This small molecule binds to this protein.
Small molecule (SMILES): O=C([O-])c1ccc[nH]1

Sequence of chain 1.A:
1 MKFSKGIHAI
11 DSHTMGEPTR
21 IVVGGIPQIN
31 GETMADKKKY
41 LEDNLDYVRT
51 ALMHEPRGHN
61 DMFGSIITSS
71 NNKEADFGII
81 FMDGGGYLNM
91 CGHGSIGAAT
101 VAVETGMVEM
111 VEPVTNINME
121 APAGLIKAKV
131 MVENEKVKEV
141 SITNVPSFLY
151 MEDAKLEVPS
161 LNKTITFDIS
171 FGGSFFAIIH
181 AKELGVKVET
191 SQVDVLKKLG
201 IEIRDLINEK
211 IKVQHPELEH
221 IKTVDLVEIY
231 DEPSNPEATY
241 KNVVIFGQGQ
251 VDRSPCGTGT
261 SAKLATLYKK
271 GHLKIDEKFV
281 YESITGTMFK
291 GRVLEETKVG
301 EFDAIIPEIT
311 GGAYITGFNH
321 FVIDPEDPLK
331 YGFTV

Binding-site contacts:
Ligand atom C2 contacts residue THR258 of chain 1.A at 3.7 Å.
Ligand atom N6 contacts residue CYS256 of chain 1.A at 3.5 Å (h-bond).
Ligand atom O7 contacts residue GLY257 of chain 1.A at 3.6 Å.
Ligand atom C1 contacts residue HIS93 of chain 1.A at 3.4 Å.
Ligand atom C3 contacts residue LEU88 of chain 1.A at 3.9 Å (hydrophobic).
Ligand atom C3 contacts residue CYS91 of chain 1.A at 3.5 Å (hydrophobic).
Ligand atom C4 contacts residue LEU88 of chain 1.A at 3.4 Å (hydrophobic).
Ligand atom C3 contacts residue THR258 of chain 1.A at 3.5 Å.
Ligand atom C1 contacts residue THR258 of chain 1.A at 3.6 Å.
Ligand atom C5 contacts residue PHE246 of chain 1.A at 3.7 Å (hydrophobic).
Ligand atom O7 contacts residue HIS93 of chain 1.A at 4.0 Å.
Ligand atom C4 contacts residue LEU226 of chain 1.A at 4.0 Å (hydrophobic).
Ligand atom C5 contacts residue HIS93 of chain 1.A at 3.5 Å.
Ligand atom N6 contacts residue HIS93 of chain 1.A at 2.9 Å (h-bond).
Ligand atom C5 contacts residue CYS256 of chain 1.A at 4.0 Å (hydrophobic).
Ligand atom C2 contacts residue CYS91 of chain 1.A at 3.3 Å (hydrophobic).
Ligand atom O8 contacts residue CYS91 of chain 1.A at 3.9 Å.
Ligand atom O7 contacts residue CYS256 of chain 1.A at 4.0 Å.
Ligand atom O7 contacts residue GLY92 of chain 1.A at 2.5 Å (h-bond).
Ligand atom C5 contacts residue ASP252 of chain 1.A at 3.3 Å.
Ligand atom N6 contacts residue CYS91 of chain 1.A at 3.9 Å.
Ligand atom O8 contacts residue GLY257 of chain 1.A at 2.9 Å (h-bond).
Ligand atom C4 contacts residue PHE246 of chain 1.A at 3.8 Å (hydrophobic).
Ligand atom O8 contacts residue HIS93 of chain 1.A at 2.9 Å (h-bond).
Ligand atom C1 contacts residue CYS91 of chain 1.A at 3.5 Å (hydrophobic).
Ligand atom O7 contacts residue THR258 of chain 1.A at 2.9 Å.
Ligand atom C2 contacts residue CYS256 of chain 1.A at 3.4 Å (hydrophobic).
Ligand atom C2 contacts residue HIS93 of chain 1.A at 3.4 Å.
Ligand atom C2 contacts residue ASP252 of chain 1.A at 3.9 Å.
Ligand atom C1 contacts residue CYS256 of chain 1.A at 3.6 Å (hydrophobic).
Ligand atom O8 contacts residue CYS256 of chain 1.A at 3.3 Å.
Ligand atom O8 contacts residue ASP252 of chain 1.A at 4.0 Å.
Ligand atom C4 contacts residue PHE63 of chain 1.A at 3.9 Å (hydrophobic).
Ligand atom O7 contacts residue CYS91 of chain 1.A at 3.1 Å.
Ligand atom O8 contacts residue GLY92 of chain 1.A at 3.5 Å (h-bond).
Ligand atom C1 contacts residue GLY92 of chain 1.A at 3.2 Å.
Ligand atom N6 contacts residue ASP252 of chain 1.A at 2.8 Å (salt-bridge).
Ligand atom C1 contacts residue GLY257 of chain 1.A at 3.5 Å.
Ligand atom C3 contacts residue CYS256 of chain 1.A at 3.8 Å (hydrophobic).
Ligand atom O8 contacts residue THR258 of chain 1.A at 4.1 Å.